Sequence of chain 1.A:
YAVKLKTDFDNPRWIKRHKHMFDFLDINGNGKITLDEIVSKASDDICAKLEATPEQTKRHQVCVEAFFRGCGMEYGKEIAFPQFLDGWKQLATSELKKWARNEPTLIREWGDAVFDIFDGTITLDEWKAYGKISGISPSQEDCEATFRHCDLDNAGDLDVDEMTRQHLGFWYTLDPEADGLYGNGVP

Binding-site contacts:
Ligand atom O34 contacts residue TYR190 of chain 1.A at 2.6 Å (h-bond).
Ligand atom O18 contacts residue HIS175 of chain 1.A at 3.2 Å.
Ligand atom C15 contacts residue GLY115 of chain 1.A at 3.3 Å.
Ligand atom C9 contacts residue TRP114 of chain 1.A at 3.4 Å (hydrophobic).
Ligand atom O17 contacts residue GLY115 of chain 1.A at 3.4 Å.
Ligand atom O25 contacts residue PHE88 of chain 1.A at 3.2 Å.
Ligand atom O34 contacts residue ILE144 of chain 1.A at 3.3 Å.
Ligand atom O25 contacts residue MET25 of chain 1.A at 3.4 Å.
Ligand atom C29 contacts residue ILE50 of chain 1.A at 3.5 Å (hydrophobic).
Ligand atom C23 contacts residue TRP179 of chain 1.A at 3.6 Å (hydrophobic).
Ligand atom C24 contacts residue TRP179 of chain 1.A at 3.5 Å (hydrophobic).
Ligand atom C28 contacts residue TYR138 of chain 1.A at 3.5 Å (hydrophobic).
Ligand atom C14 contacts residue GLY115 of chain 1.A at 3.4 Å.
Ligand atom O34 contacts residue TYR138 of chain 1.A at 3.6 Å.
Ligand atom C23 contacts residue MET25 of chain 1.A at 3.6 Å (hydrophobic).
Ligand atom C5 contacts residue TRP179 of chain 1.A at 3.6 Å (hydrophobic).
Ligand atom O33 contacts residue TYR190 of chain 1.A at 3.2 Å (h-bond).
Ligand atom N7 contacts residue MET25 of chain 1.A at 3.6 Å.
Ligand atom C10 contacts residue TYR138 of chain 1.A at 3.4 Å (hydrophobic).
Ligand atom C14 contacts residue HIS175 of chain 1.A at 3.4 Å.
Ligand atom C22 contacts residue HIS22 of chain 1.A at 3.5 Å.
Ligand atom C22 contacts residue MET25 of chain 1.A at 3.3 Å (hydrophobic).
Ligand atom C19 contacts residue MET25 of chain 1.A at 3.6 Å (hydrophobic).
Ligand atom N1 contacts residue TYR138 of chain 1.A at 2.7 Å (h-bond).
Ligand atom O25 contacts residue TRP92 of chain 1.A at 3.3 Å (h-bond).
Ligand atom C22 contacts residue TRP92 of chain 1.A at 3.3 Å (hydrophobic).
Ligand atom O18 contacts residue TRP179 of chain 1.A at 3.2 Å (h-bond).
Ligand atom C2 contacts residue TYR138 of chain 1.A at 3.5 Å (hydrophobic).
Ligand atom C23 contacts residue TRP92 of chain 1.A at 3.3 Å (hydrophobic).
Ligand atom O17 contacts residue MET171 of chain 1.A at 3.4 Å.
Ligand atom C30 contacts residue ILE42 of chain 1.A at 3.6 Å (hydrophobic).
Ligand atom C13 contacts residue HIS175 of chain 1.A at 3.6 Å.
Ligand atom O25 contacts residue HIS22 of chain 1.A at 2.8 Å (h-bond).
Ligand atom C15 contacts residue HIS175 of chain 1.A at 3.4 Å.
Ligand atom C21 contacts residue MET25 of chain 1.A at 3.5 Å (hydrophobic).
Ligand atom N4 contacts residue TRP114 of chain 1.A at 3.4 Å.
Ligand atom C23 contacts residue HIS22 of chain 1.A at 3.4 Å.
Ligand atom C28 contacts residue ILE50 of chain 1.A at 3.5 Å (hydrophobic).
Ligand atom O18 contacts residue TYR190 of chain 1.A at 3.6 Å (h-bond).
Ligand atom O33 contacts residue TYR138 of chain 1.A at 3.3 Å.

This small molecule binds to this protein.
Small molecule (SMILES): O=C1N2C=C(c3ccc(O)cc3)N=C(Cc3ccccc3)C2=N[C@@]1(Cc1ccc(O)cc1)OO